Sequence of chain 3.A:
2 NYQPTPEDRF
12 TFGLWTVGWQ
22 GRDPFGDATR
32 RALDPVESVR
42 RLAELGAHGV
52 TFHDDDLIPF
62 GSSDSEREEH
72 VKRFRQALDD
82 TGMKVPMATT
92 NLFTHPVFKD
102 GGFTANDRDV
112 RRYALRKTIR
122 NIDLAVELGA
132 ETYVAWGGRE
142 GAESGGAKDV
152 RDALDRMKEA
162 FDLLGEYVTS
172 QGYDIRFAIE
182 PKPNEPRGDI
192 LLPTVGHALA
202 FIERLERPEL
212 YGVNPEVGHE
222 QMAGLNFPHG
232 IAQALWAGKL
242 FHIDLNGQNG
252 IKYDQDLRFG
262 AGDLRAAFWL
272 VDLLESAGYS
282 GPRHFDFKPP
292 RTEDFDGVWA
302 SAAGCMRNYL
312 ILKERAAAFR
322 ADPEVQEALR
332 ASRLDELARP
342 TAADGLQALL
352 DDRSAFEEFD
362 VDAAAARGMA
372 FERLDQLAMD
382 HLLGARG

A protein and the small-molecule ligand that binds it are described below.
Small molecule (SMILES): OC[C@H]1O[C@H](O)[C@H](O)[C@@H](O)[C@@H]1O

Binding-site contacts:
Ligand atom O3 contacts residue ASP287 of chain 3.A at 3.0 Å (salt-bridge).
Ligand atom C1 contacts residue HIS54 of chain 3.A at 3.5 Å.
Ligand atom C1 contacts residue TRP137 of chain 3.A at 3.3 Å (hydrophobic).
Ligand atom O3 contacts residue HIS220 of chain 3.A at 3.5 Å.
Ligand atom C1 contacts residue PHE94 of chain 3.A at 3.8 Å (hydrophobic).
Ligand atom O6 contacts residue VAL135 of chain 3.A at 4.2 Å.
Ligand atom O4 contacts residue GLU181 of chain 3.A at 2.5 Å (salt-bridge).
Ligand atom C6 contacts residue THR90 of chain 3.A at 3.9 Å.
Ligand atom O4 contacts residue ASP245 of chain 3.A at 2.9 Å (salt-bridge).
Ligand atom C2 contacts residue TRP137 of chain 3.A at 3.4 Å (hydrophobic).
Ligand atom C5 contacts residue GLU181 of chain 3.A at 3.8 Å.
Ligand atom O2 contacts residue PHE26 of chain 4.A at 3.5 Å.
Ligand atom O1 contacts residue HIS54 of chain 3.A at 3.4 Å.
Ligand atom O1 contacts residue TRP16 of chain 3.A at 3.9 Å.
Ligand atom C4 contacts residue ASP245 of chain 3.A at 4.2 Å.
Ligand atom O4 contacts residue TRP16 of chain 3.A at 4.2 Å.
Ligand atom C4 contacts residue ASP287 of chain 3.A at 3.4 Å.
Ligand atom O3 contacts residue MG1 of chain 3.B at 2.3 Å.
Ligand atom C6 contacts residue HIS54 of chain 3.A at 3.9 Å.
Ligand atom C5 contacts residue HIS54 of chain 3.A at 3.6 Å.
Ligand atom O6 contacts residue THR90 of chain 3.A at 2.6 Å.
Ligand atom C4 contacts residue MG1 of chain 3.B at 2.9 Å.
Ligand atom O3 contacts residue GLU181 of chain 3.A at 2.7 Å (salt-bridge).
Ligand atom O3 contacts residue GLU217 of chain 3.A at 3.2 Å (salt-bridge).
Ligand atom O5 contacts residue TRP137 of chain 3.A at 3.6 Å.
Ligand atom O4 contacts residue ASP287 of chain 3.A at 2.9 Å (salt-bridge).
Ligand atom C5 contacts residue TRP16 of chain 3.A at 4.2 Å (hydrophobic).
Ligand atom O1 contacts residue PHE94 of chain 3.A at 3.9 Å.
Ligand atom O5 contacts residue PHE94 of chain 3.A at 4.0 Å.
Ligand atom C3 contacts residue MG1 of chain 3.B at 2.9 Å.
Ligand atom C3 contacts residue GLU181 of chain 3.A at 3.6 Å.
Ligand atom C6 contacts residue TRP137 of chain 3.A at 3.7 Å (hydrophobic).
Ligand atom C6 contacts residue VAL135 of chain 3.A at 3.8 Å (hydrophobic).
Ligand atom O6 contacts residue HIS54 of chain 3.A at 3.0 Å (h-bond).
Ligand atom C6 contacts residue GLU181 of chain 3.A at 3.4 Å.
Ligand atom O4 contacts residue MG1 of chain 3.B at 2.2 Å.
Ligand atom O2 contacts residue TRP137 of chain 3.A at 3.8 Å.
Ligand atom C3 contacts residue ASP287 of chain 3.A at 2.9 Å.
Ligand atom C4 contacts residue GLU181 of chain 3.A at 2.9 Å.
Ligand atom O5 contacts residue HIS54 of chain 3.A at 2.8 Å (h-bond).

Sequence of chain 4.A:
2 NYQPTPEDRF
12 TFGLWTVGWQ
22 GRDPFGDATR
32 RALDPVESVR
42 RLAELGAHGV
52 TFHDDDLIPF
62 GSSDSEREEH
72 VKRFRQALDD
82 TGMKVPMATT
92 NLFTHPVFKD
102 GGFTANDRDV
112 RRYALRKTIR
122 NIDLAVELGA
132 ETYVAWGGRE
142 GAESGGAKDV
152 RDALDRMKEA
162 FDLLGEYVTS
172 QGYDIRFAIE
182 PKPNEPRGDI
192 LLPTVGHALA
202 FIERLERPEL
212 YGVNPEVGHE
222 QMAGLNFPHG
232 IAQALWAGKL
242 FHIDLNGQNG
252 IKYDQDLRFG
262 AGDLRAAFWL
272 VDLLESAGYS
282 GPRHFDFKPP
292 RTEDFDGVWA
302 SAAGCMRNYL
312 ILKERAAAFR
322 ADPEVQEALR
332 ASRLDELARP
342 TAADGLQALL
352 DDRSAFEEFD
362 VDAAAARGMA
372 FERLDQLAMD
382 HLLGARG